A small-molecule ligand and the protein it binds are described below.
Small molecule (SMILES): CC(=O)N[C@H]1[C@H](O[C@H]2[C@H](O)[C@@H](NC(C)=O)CO[C@@H]2CO)O[C@H](CO)[C@@H](O[C@@H]2O[C@H](CO[C@H]3O[C@H](CO[C@H]4O[C@H](CO)[C@@H](O)[C@H](O)[C@@H]4O)[C@@H](O)[C@H](O)[C@@H]3O)[C@@H](O)[C@H](O)[C@@H]2O)[C@@H]1O

Sequence of chain 1.E:
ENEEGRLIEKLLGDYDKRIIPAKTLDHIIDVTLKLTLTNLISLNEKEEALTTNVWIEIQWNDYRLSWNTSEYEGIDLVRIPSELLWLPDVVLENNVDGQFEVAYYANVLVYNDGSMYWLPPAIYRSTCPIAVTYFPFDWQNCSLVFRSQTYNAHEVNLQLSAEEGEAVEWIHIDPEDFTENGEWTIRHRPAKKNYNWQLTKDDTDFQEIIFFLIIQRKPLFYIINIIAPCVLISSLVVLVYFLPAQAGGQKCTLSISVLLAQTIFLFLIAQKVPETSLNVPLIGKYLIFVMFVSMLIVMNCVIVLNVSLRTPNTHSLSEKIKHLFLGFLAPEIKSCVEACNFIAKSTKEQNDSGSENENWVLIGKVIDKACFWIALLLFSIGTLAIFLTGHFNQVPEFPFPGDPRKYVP

Binding-site contacts:
Ligand atom O6 contacts residue PRO481 of chain 1.E at 2.9 Å.
Ligand atom O3 contacts residue TRP197 of chain 1.E at 3.5 Å.
Ligand atom O3 contacts residue PRO479 of chain 1.E at 3.4 Å (h-bond).
Ligand atom O3 contacts residue PRO481 of chain 1.E at 3.4 Å.
Ligand atom O5 contacts residue ASN141 of chain 1.E at 2.3 Å (h-bond).
Ligand atom N2 contacts residue PRO479 of chain 1.E at 3.0 Å (h-bond).
Ligand atom C1 contacts residue TRP197 of chain 1.E at 3.9 Å (hydrophobic).
Ligand atom O7 contacts residue LYS192 of chain 1.E at 2.6 Å (salt-bridge).
Ligand atom O5 contacts residue PHE480 of chain 1.E at 3.5 Å.
Ligand atom O6 contacts residue PHE212 of chain 1.E at 3.7 Å.
Ligand atom O7 contacts residue ASN194 of chain 1.E at 3.6 Å (h-bond).
Ligand atom C3 contacts residue TRP197 of chain 1.E at 3.7 Å (hydrophobic).
Ligand atom C6 contacts residue PHE212 of chain 1.E at 4.0 Å (hydrophobic).
Ligand atom O7 contacts residue ASN141 of chain 1.E at 3.8 Å.
Ligand atom O7 contacts residue PHE212 of chain 1.E at 3.9 Å.
Ligand atom C1 contacts residue ASN141 of chain 1.E at 1.4 Å.
Ligand atom C8 contacts residue ILE210 of chain 1.E at 4.0 Å (hydrophobic).
Ligand atom O4 contacts residue TRP197 of chain 1.E at 3.7 Å.
Ligand atom O4 contacts residue PHE480 of chain 1.E at 3.5 Å.
Ligand atom C8 contacts residue PRO476 of chain 1.E at 3.7 Å (hydrophobic).
Ligand atom O3 contacts residue PHE480 of chain 1.E at 3.5 Å.
Ligand atom C8 contacts residue PRO479 of chain 1.E at 3.2 Å (hydrophobic).
Ligand atom C8 contacts residue ASN194 of chain 1.E at 3.9 Å.
Ligand atom C2 contacts residue ASN141 of chain 1.E at 2.5 Å.
Ligand atom O6 contacts residue PHE480 of chain 1.E at 4.0 Å.
Ligand atom O5 contacts residue TRP197 of chain 1.E at 3.3 Å (h-bond).
Ligand atom C3 contacts residue PRO479 of chain 1.E at 3.7 Å (hydrophobic).
Ligand atom N2 contacts residue ASN141 of chain 1.E at 2.9 Å (h-bond).
Ligand atom O2 contacts residue TRP197 of chain 1.E at 3.2 Å.
Ligand atom C7 contacts residue LYS192 of chain 1.E at 3.7 Å.
Ligand atom C5 contacts residue PHE212 of chain 1.E at 3.6 Å (hydrophobic).
Ligand atom C7 contacts residue PRO479 of chain 1.E at 3.4 Å (hydrophobic).
Ligand atom C5 contacts residue ASN141 of chain 1.E at 3.6 Å.
Ligand atom C3 contacts residue ASN141 of chain 1.E at 3.8 Å.
Ligand atom C3 contacts residue PHE480 of chain 1.E at 3.7 Å (hydrophobic).
Ligand atom O3 contacts residue LYS192 of chain 1.E at 3.6 Å (salt-bridge).
Ligand atom O6 contacts residue TRP197 of chain 1.E at 3.5 Å (h-bond).
Ligand atom C7 contacts residue ASN141 of chain 1.E at 3.5 Å.
Ligand atom C8 contacts residue PHE478 of chain 1.E at 4.0 Å (hydrophobic).
Ligand atom C2 contacts residue PRO479 of chain 1.E at 4.0 Å (hydrophobic).